Binding-site contacts:
Ligand atom C28 contacts residue LYS375 of chain 1.A at 3.6 Å.
Ligand atom C33 contacts residue LEU425 of chain 1.A at 3.7 Å (hydrophobic).
Ligand atom O06 contacts residue ARG372 of chain 1.A at 3.8 Å.
Ligand atom C37 contacts residue SER376 of chain 1.A at 3.6 Å.
Ligand atom C27 contacts residue LYS375 of chain 1.A at 3.5 Å.
Ligand atom O06 contacts residue ASN430 of chain 1.A at 2.9 Å (h-bond).
Ligand atom O04 contacts residue LYS375 of chain 1.A at 2.6 Å (salt-bridge).
Ligand atom C29 contacts residue MET421 of chain 1.A at 3.9 Å (hydrophobic).
Ligand atom C35 contacts residue VAL429 of chain 1.A at 3.5 Å (hydrophobic).
Ligand atom C20 contacts residue LYS375 of chain 1.A at 3.6 Å.
Ligand atom O05 contacts residue SER376 of chain 1.A at 2.8 Å (h-bond).
Ligand atom N09 contacts residue PHE371 of chain 1.A at 3.7 Å.
Ligand atom C35 contacts residue LEU425 of chain 1.A at 3.9 Å (hydrophobic).
Ligand atom N08 contacts residue THR379 of chain 1.A at 2.7 Å (h-bond).
Ligand atom C26 contacts residue LEU425 of chain 1.A at 3.8 Å (hydrophobic).
Ligand atom C36 contacts residue SER376 of chain 1.A at 3.6 Å.
Ligand atom O05 contacts residue LEU425 of chain 1.A at 2.9 Å (h-bond).
Ligand atom F01 contacts residue VAL356 of chain 1.A at 3.9 Å.
Ligand atom O05 contacts residue ARG372 of chain 1.A at 3.6 Å (salt-bridge).
Ligand atom C26 contacts residue THR379 of chain 1.A at 3.6 Å.
Ligand atom C23 contacts residue PHE371 of chain 1.A at 3.8 Å (hydrophobic).
Ligand atom N11 contacts residue SER376 of chain 1.A at 3.0 Å (h-bond).
Ligand atom C33 contacts residue LYS375 of chain 1.A at 3.5 Å.
Ligand atom N11 contacts residue VAL429 of chain 1.A at 3.7 Å.
Ligand atom C13 contacts residue THR379 of chain 1.A at 3.8 Å.
Ligand atom C27 contacts residue THR379 of chain 1.A at 3.2 Å.
Ligand atom C37 contacts residue ARG372 of chain 1.A at 3.4 Å.
Ligand atom C33 contacts residue SER376 of chain 1.A at 3.6 Å.
Ligand atom F01 contacts residue VAL355 of chain 1.A at 3.6 Å.
Ligand atom F03 contacts residue LEU378 of chain 1.A at 3.6 Å.
Ligand atom C26 contacts residue LYS375 of chain 1.A at 3.3 Å.
Ligand atom C31 contacts residue LYS375 of chain 1.A at 3.5 Å.
Ligand atom C20 contacts residue THR379 of chain 1.A at 3.3 Å.
Ligand atom C32 contacts residue LYS375 of chain 1.A at 3.2 Å.
Ligand atom N08 contacts residue LYS375 of chain 1.A at 3.8 Å.
Ligand atom C36 contacts residue ARG372 of chain 1.A at 3.2 Å.
Ligand atom C24 contacts residue LYS375 of chain 1.A at 3.5 Å.
Ligand atom C37 contacts residue LEU425 of chain 1.A at 3.9 Å (hydrophobic).
Ligand atom C35 contacts residue SER376 of chain 1.A at 3.5 Å.
Ligand atom C34 contacts residue LYS375 of chain 1.A at 3.1 Å.

Sequence of chain 1.A:
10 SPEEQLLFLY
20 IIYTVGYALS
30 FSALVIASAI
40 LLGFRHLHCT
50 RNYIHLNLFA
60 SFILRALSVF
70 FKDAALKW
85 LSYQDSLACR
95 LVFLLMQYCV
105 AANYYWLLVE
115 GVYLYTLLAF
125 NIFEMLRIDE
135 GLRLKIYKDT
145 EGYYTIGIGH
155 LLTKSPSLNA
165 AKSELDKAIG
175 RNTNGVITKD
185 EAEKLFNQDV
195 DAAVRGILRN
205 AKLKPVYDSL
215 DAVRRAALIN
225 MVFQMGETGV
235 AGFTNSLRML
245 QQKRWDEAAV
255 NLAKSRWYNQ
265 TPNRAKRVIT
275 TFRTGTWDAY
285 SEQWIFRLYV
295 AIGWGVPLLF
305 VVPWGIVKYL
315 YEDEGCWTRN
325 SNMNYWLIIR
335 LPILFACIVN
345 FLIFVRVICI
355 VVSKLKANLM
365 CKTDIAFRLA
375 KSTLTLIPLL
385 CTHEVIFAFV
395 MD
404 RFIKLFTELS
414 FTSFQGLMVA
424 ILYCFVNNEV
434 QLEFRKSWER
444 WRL

This protein binds this small molecule.
Small molecule (SMILES): CC1(C)CC([C@@H](Nc2ccc(-n3cnc(C(F)(F)F)c3)nc2)c2ccc(C(=O)NCCC(=O)O)cc2)C1